Binding-site contacts:
Ligand atom C16 contacts residue DQH1 of chain 1.W at 3.7 Å.
Ligand atom O27 contacts residue SER38 of chain 1.B at 2.7 Å (h-bond).
Ligand atom C14 contacts residue DQH1 of chain 1.W at 3.8 Å.
Ligand atom O23 contacts residue DQH1 of chain 1.W at 3.7 Å.
Ligand atom C1 contacts residue TRP29 of chain 1.B at 3.7 Å (hydrophobic).
Ligand atom C15 contacts residue HIS74 of chain 1.B at 3.8 Å.
Ligand atom O30 contacts residue THR72 of chain 1.B at 3.2 Å (h-bond).
Ligand atom C16 contacts residue PHE138 of chain 1.B at 3.9 Å (hydrophobic).
Ligand atom O27 contacts residue HIS74 of chain 1.B at 2.8 Å (h-bond).
Ligand atom C10 contacts residue TYR49 of chain 1.B at 3.9 Å (hydrophobic).
Ligand atom O13 contacts residue TYR49 of chain 1.B at 2.7 Å (h-bond).
Ligand atom O13 contacts residue PHE51 of chain 1.B at 3.4 Å.
Ligand atom O30 contacts residue PHE51 of chain 1.B at 3.8 Å.
Ligand atom O13 contacts residue THR72 of chain 1.B at 3.5 Å.
Ligand atom O27 contacts residue TYR49 of chain 1.B at 3.3 Å (h-bond).
Ligand atom C19 contacts residue DQH1 of chain 1.W at 3.4 Å.
Ligand atom O29 contacts residue GLN102 of chain 1.B at 2.3 Å (h-bond).
Ligand atom C1 contacts residue GLN102 of chain 1.B at 3.7 Å.
Ligand atom C17 contacts residue DQH1 of chain 1.W at 3.5 Å.
Ligand atom C10 contacts residue HIS74 of chain 1.B at 3.9 Å.
Ligand atom O30 contacts residue GLN70 of chain 1.B at 3.8 Å.
Ligand atom C6 contacts residue GLN102 of chain 1.B at 3.4 Å.
Ligand atom C18 contacts residue DQH1 of chain 1.W at 3.4 Å.
Ligand atom O24 contacts residue TRP76 of chain 1.B at 3.6 Å.
Ligand atom C16 contacts residue ASP80 of chain 1.B at 3.5 Å.
Ligand atom C17 contacts residue TRP76 of chain 1.B at 3.8 Å (hydrophobic).
Ligand atom O24 contacts residue ASP80 of chain 1.B at 2.4 Å (salt-bridge).
Ligand atom C9 contacts residue TYR49 of chain 1.B at 3.6 Å (hydrophobic).
Ligand atom C11 contacts residue HIS74 of chain 1.B at 3.8 Å.
Ligand atom C10 contacts residue SER38 of chain 1.B at 3.2 Å.
Ligand atom O23 contacts residue GLN41 of chain 1.B at 3.2 Å (h-bond).
Ligand atom C16 contacts residue TRP76 of chain 1.B at 3.6 Å (hydrophobic).
Ligand atom O24 contacts residue DQH1 of chain 1.W at 3.6 Å.
Ligand atom C2 contacts residue THR72 of chain 1.B at 3.9 Å.
Ligand atom O29 contacts residue PHE136 of chain 1.B at 3.4 Å.
Ligand atom O12 contacts residue DQH1 of chain 1.W at 3.7 Å.
Ligand atom C5 contacts residue PHE136 of chain 1.B at 3.7 Å (hydrophobic).
Ligand atom O27 contacts residue PHE42 of chain 1.B at 3.7 Å.
Ligand atom C17 contacts residue ASP80 of chain 1.B at 3.4 Å.
Ligand atom C9 contacts residue THR72 of chain 1.B at 3.7 Å.

Sequence of chain 1.B:
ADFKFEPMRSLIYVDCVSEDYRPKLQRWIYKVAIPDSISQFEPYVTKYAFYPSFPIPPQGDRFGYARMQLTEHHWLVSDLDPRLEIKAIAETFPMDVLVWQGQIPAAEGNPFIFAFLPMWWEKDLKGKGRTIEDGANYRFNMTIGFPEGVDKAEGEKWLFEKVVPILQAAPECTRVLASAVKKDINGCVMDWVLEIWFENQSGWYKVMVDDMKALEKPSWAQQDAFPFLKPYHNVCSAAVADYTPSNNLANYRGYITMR

This small molecule binds to this protein.
Small molecule (SMILES): O=C1c2c(O)cc(O)cc2O[C@H](c2ccc(O)c(O)c2)[C@H]1O